The small molecule below binds the protein below.
Small molecule (SMILES): CC(=O)N[C@@H]1[C@@H](O)[C@H](O)[C@@H](CO)O[C@H]1O

Sequence of chain 1.A:
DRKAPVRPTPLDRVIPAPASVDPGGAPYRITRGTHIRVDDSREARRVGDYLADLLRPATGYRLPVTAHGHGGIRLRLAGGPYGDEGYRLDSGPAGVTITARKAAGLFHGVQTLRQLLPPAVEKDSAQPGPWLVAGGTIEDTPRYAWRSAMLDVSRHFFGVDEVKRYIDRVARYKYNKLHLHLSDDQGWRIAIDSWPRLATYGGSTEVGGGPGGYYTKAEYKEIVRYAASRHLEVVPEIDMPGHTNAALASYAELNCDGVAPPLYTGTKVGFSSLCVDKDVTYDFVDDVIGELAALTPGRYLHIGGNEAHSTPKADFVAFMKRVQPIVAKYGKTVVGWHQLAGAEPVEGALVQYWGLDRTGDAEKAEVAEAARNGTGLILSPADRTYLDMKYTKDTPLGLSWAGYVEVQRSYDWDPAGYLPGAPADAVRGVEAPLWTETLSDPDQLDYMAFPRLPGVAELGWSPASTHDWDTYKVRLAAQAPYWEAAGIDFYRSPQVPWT

Binding-site contacts:
Ligand atom C3 contacts residue TRP448 of chain 1.A at 3.9 Å (hydrophobic).
Ligand atom N2 contacts residue ASN319 of chain 1.A at 3.2 Å (h-bond).
Ligand atom O5 contacts residue TYR399 of chain 1.A at 3.6 Å.
Ligand atom O3 contacts residue ASN319 of chain 1.A at 3.9 Å.
Ligand atom C8 contacts residue TRP367 of chain 1.A at 3.6 Å (hydrophobic).
Ligand atom O3 contacts residue GLU320 of chain 1.A at 2.9 Å (salt-bridge).
Ligand atom O7 contacts residue GLU320 of chain 1.A at 3.2 Å.
Ligand atom O4 contacts residue ARG168 of chain 1.A at 2.7 Å (salt-bridge).
Ligand atom C1 contacts residue TRP448 of chain 1.A at 4.0 Å (hydrophobic).
Ligand atom O7 contacts residue TRP367 of chain 1.A at 3.0 Å.
Ligand atom C6 contacts residue LEU412 of chain 1.A at 3.6 Å (hydrophobic).
Ligand atom C8 contacts residue ASN319 of chain 1.A at 3.4 Å.
Ligand atom O1 contacts residue TYR399 of chain 1.A at 2.9 Å (h-bond).
Ligand atom C7 contacts residue TRP367 of chain 1.A at 3.9 Å (hydrophobic).
Ligand atom O6 contacts residue TRP414 of chain 1.A at 2.9 Å (h-bond).
Ligand atom O7 contacts residue ASN319 of chain 1.A at 3.0 Å (h-bond).
Ligand atom C2 contacts residue GLU320 of chain 1.A at 3.4 Å.
Ligand atom C6 contacts residue TRP414 of chain 1.A at 3.5 Å (hydrophobic).
Ligand atom O4 contacts residue TRP448 of chain 1.A at 3.6 Å.
Ligand atom C7 contacts residue ASN319 of chain 1.A at 2.9 Å.
Ligand atom C6 contacts residue GLU450 of chain 1.A at 3.8 Å.
Ligand atom O6 contacts residue LEU412 of chain 1.A at 3.6 Å.
Ligand atom C6 contacts residue ASP401 of chain 1.A at 3.5 Å.
Ligand atom O3 contacts residue ARG168 of chain 1.A at 3.1 Å (salt-bridge).
Ligand atom O6 contacts residue ASP401 of chain 1.A at 2.7 Å (salt-bridge).
Ligand atom C8 contacts residue TYR399 of chain 1.A at 3.7 Å (hydrophobic).
Ligand atom O4 contacts residue GLU450 of chain 1.A at 2.5 Å (salt-bridge).
Ligand atom O1 contacts residue TRP367 of chain 1.A at 3.2 Å.
Ligand atom C3 contacts residue GLU320 of chain 1.A at 3.7 Å.
Ligand atom C1 contacts residue TYR399 of chain 1.A at 3.3 Å (hydrophobic).
Ligand atom C5 contacts residue TRP448 of chain 1.A at 3.7 Å (hydrophobic).
Ligand atom O1 contacts residue TRP414 of chain 1.A at 3.6 Å.
Ligand atom C4 contacts residue GLU450 of chain 1.A at 3.4 Å.
Ligand atom O5 contacts residue TRP414 of chain 1.A at 3.6 Å.
Ligand atom C8 contacts residue TRP350 of chain 1.A at 3.3 Å (hydrophobic).
Ligand atom N2 contacts residue GLU320 of chain 1.A at 3.9 Å.
Ligand atom C7 contacts residue TYR399 of chain 1.A at 3.9 Å (hydrophobic).
Ligand atom O3 contacts residue HIS256 of chain 1.A at 3.3 Å.
Ligand atom C4 contacts residue ARG168 of chain 1.A at 3.9 Å.
Ligand atom N2 contacts residue TRP448 of chain 1.A at 3.5 Å.